Binding-site contacts:
Ligand atom O3' contacts residue TYR70 of chain 1.A at 2.8 Å (h-bond).
Ligand atom C5 contacts residue ARG105 of chain 1.A at 3.9 Å.
Ligand atom C2 contacts residue PHE114 of chain 1.A at 3.4 Å (hydrophobic).
Ligand atom N4 contacts residue ALA110 of chain 1.A at 3.4 Å.
Ligand atom C5' contacts residue ARG169 of chain 1.A at 3.8 Å.
Ligand atom N3 contacts residue PHE80 of chain 1.A at 3.6 Å.
Ligand atom O4' contacts residue TRP57 of chain 1.A at 3.4 Å.
Ligand atom C5 contacts residue TRP57 of chain 1.A at 3.8 Å (hydrophobic).
Ligand atom O2 contacts residue PHE114 of chain 1.A at 3.7 Å.
Ligand atom C2 contacts residue GLN81 of chain 1.A at 3.8 Å.
Ligand atom N3 contacts residue PHE114 of chain 1.A at 3.2 Å.
Ligand atom C3' contacts residue TYR70 of chain 1.A at 3.8 Å (hydrophobic).
Ligand atom C6 contacts residue GLU52 of chain 1.A at 3.6 Å.
Ligand atom N4 contacts residue VAL84 of chain 1.A at 3.6 Å.
Ligand atom O3' contacts residue GLU172 of chain 1.A at 2.8 Å (salt-bridge).
Ligand atom N4 contacts residue PHE114 of chain 1.A at 3.5 Å.
Ligand atom O3' contacts residue ILE29 of chain 1.A at 4.0 Å.
Ligand atom C3' contacts residue ILE29 of chain 1.A at 4.0 Å (hydrophobic).
Ligand atom O2 contacts residue PHE80 of chain 1.A at 3.3 Å.
Ligand atom O5' contacts residue ARG169 of chain 1.A at 3.0 Å (salt-bridge).
Ligand atom C5' contacts residue GLU52 of chain 1.A at 3.3 Å.
Ligand atom N1 contacts residue PHE114 of chain 1.A at 3.9 Å.
Ligand atom C4 contacts residue PHE114 of chain 1.A at 3.4 Å (hydrophobic).
Ligand atom C2' contacts residue TYR70 of chain 1.A at 3.7 Å (hydrophobic).
Ligand atom O2 contacts residue GLN81 of chain 1.A at 3.8 Å.
Ligand atom O4' contacts residue LEU66 of chain 1.A at 3.7 Å.
Ligand atom C2' contacts residue ILE29 of chain 1.A at 3.7 Å (hydrophobic).
Ligand atom C2 contacts residue PHE80 of chain 1.A at 3.4 Å (hydrophobic).
Ligand atom C5 contacts residue GLU52 of chain 1.A at 3.7 Å.
Ligand atom O5' contacts residue GLU52 of chain 1.A at 3.4 Å (salt-bridge).
Ligand atom C2' contacts residue PHE114 of chain 1.A at 3.9 Å (hydrophobic).
Ligand atom C6 contacts residue TRP57 of chain 1.A at 3.5 Å (hydrophobic).
Ligand atom C6 contacts residue ARG105 of chain 1.A at 3.6 Å.
Ligand atom O2 contacts residue MET69 of chain 1.A at 3.5 Å.
Ligand atom C3' contacts residue GLU172 of chain 1.A at 3.4 Å.
Ligand atom C4 contacts residue GLN81 of chain 1.A at 3.8 Å.
Ligand atom N3 contacts residue GLN81 of chain 1.A at 3.0 Å (h-bond).
Ligand atom C4' contacts residue ARG169 of chain 1.A at 4.0 Å.
Ligand atom C4' contacts residue GLU172 of chain 1.A at 4.0 Å.
Ligand atom N4 contacts residue GLN81 of chain 1.A at 3.1 Å (h-bond).

Sequence of chain 1.A:
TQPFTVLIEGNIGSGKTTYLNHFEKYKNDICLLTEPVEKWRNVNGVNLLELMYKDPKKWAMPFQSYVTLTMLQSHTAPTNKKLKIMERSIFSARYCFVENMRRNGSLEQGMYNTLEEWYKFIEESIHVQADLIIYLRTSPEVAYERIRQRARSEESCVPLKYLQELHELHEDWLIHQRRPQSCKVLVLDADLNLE

A small-molecule ligand and the protein it binds are described below.
Small molecule (SMILES): Nc1ccn([C@H]2C[C@H](O)[C@@H](CO)O2)c(=O)n1